The small molecule below binds the protein below.
Small molecule (SMILES): CC(=O)N[C@@H]1[C@@H](O)[C@H](O)[C@@H](CO)O[C@H]1O

Sequence of chain 1.A:
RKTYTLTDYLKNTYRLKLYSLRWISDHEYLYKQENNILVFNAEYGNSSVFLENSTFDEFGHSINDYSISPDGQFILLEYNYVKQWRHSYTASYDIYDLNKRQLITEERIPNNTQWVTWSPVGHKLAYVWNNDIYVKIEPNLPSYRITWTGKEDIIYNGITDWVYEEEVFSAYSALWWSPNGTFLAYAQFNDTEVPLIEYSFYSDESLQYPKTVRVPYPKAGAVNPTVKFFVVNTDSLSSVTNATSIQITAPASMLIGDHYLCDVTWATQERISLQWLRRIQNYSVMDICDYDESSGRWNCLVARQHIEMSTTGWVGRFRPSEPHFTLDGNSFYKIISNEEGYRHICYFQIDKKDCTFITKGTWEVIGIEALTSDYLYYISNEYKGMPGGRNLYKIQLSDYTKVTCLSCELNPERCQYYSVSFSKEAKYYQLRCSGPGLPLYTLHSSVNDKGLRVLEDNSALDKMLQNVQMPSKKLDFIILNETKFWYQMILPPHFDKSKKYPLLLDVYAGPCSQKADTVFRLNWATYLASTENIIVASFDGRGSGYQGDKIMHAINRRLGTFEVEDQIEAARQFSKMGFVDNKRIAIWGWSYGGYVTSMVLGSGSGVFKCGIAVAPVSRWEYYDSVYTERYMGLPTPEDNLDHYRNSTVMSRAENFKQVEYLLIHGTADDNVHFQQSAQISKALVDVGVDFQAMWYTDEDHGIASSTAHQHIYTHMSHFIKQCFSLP

Binding-site contacts:
Ligand atom O5 contacts residue ASN295 of chain 1.A at 2.4 Å (h-bond).
Ligand atom C3 contacts residue ASN295 of chain 1.A at 4.0 Å.
Ligand atom N2 contacts residue ASN295 of chain 1.A at 3.2 Å (h-bond).
Ligand atom C2 contacts residue ASN295 of chain 1.A at 2.6 Å.
Ligand atom C5 contacts residue ILE293 of chain 1.A at 4.1 Å (hydrophobic).
Ligand atom C6 contacts residue ARG570 of chain 1.A at 4.3 Å.
Ligand atom C6 contacts residue ILE293 of chain 1.A at 4.2 Å (hydrophobic).
Ligand atom O5 contacts residue ILE293 of chain 1.A at 3.6 Å.
Ligand atom C7 contacts residue SER323 of chain 1.A at 3.8 Å.
Ligand atom O7 contacts residue THR324 of chain 1.A at 3.5 Å.
Ligand atom C7 contacts residue ASN295 of chain 1.A at 3.7 Å.
Ligand atom C1 contacts residue ASN295 of chain 1.A at 1.7 Å.
Ligand atom O6 contacts residue ARG570 of chain 1.A at 3.6 Å (salt-bridge).
Ligand atom C5 contacts residue ASN295 of chain 1.A at 3.8 Å.
Ligand atom O7 contacts residue ASN295 of chain 1.A at 3.8 Å.
Ligand atom O7 contacts residue SER323 of chain 1.A at 3.1 Å (h-bond).
Ligand atom C8 contacts residue SER323 of chain 1.A at 4.4 Å.
Ligand atom C1 contacts residue ILE293 of chain 1.A at 4.0 Å (hydrophobic).
Ligand atom C4 contacts residue ASN295 of chain 1.A at 4.3 Å.
Ligand atom C8 contacts residue MET322 of chain 1.A at 4.0 Å (hydrophobic).